The small molecule below binds the protein below.
Small molecule (SMILES): CC(=O)N[C@H]1[C@H](O[C@H]2[C@H](O)[C@@H](NC(C)=O)CO[C@@H]2CO[C@H]2O[C@@H](C)[C@@H](O)[C@@H](O)[C@@H]2O)O[C@H](CO)[C@@H](O[C@@H]2O[C@H](CO[C@H]3O[C@H](CO)[C@@H](O)[C@H](O)[C@@H]3O[C@@H]3O[C@H](CO)[C@@H](O[C@@H]4O[C@H](CO)[C@H](O)[C@H](O)[C@H]4O)[C@H](O)[C@H]3NC(C)=O)[C@@H](O)[C@H](O[C@H]3O[C@H](CO)[C@@H](O)[C@H](O)[C@@H]3O[C@@H]3O[C@H](CO)[C@@H](O)[C@H](O)[C@H]3NC(C)=O)[C@@H]2O)[C@@H]1O

Sequence of chain 1.B:
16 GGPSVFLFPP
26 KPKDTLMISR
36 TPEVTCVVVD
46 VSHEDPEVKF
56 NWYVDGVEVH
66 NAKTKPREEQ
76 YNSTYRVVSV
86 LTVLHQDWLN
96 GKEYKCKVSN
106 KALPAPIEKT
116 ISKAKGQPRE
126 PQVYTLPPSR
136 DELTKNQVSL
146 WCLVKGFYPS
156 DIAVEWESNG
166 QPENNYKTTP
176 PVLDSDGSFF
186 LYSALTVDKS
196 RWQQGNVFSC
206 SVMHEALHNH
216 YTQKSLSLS

Binding-site contacts:
Ligand atom O2 contacts residue TYR76 of chain 1.B at 3.7 Å.
Ligand atom C8 contacts residue ASN77 of chain 1.B at 3.4 Å.
Ligand atom O6 contacts residue PHE23 of chain 1.B at 3.4 Å.
Ligand atom O3 contacts residue PRO25 of chain 1.B at 3.6 Å.
Ligand atom O7 contacts residue VAL44 of chain 1.B at 3.4 Å.
Ligand atom O2 contacts residue PHE23 of chain 1.B at 3.8 Å.
Ligand atom C6 contacts residue THR40 of chain 1.B at 3.5 Å.
Ligand atom C6 contacts residue GLN75 of chain 1.B at 3.6 Å.
Ligand atom C6 contacts residue PHE23 of chain 1.B at 3.7 Å (hydrophobic).
Ligand atom C2 contacts residue ASN77 of chain 1.B at 2.4 Å.
Ligand atom C3 contacts residue ASP45 of chain 1.B at 3.5 Å.
Ligand atom C7 contacts residue ASP45 of chain 1.B at 3.6 Å.
Ligand atom O5 contacts residue PHE21 of chain 1.B at 3.7 Å.
Ligand atom O5 contacts residue ASN77 of chain 1.B at 2.3 Å (h-bond).
Ligand atom O7 contacts residue LYS114 of chain 1.B at 3.7 Å.
Ligand atom N2 contacts residue ASN77 of chain 1.B at 2.9 Å (h-bond).
Ligand atom C2 contacts residue THR40 of chain 1.B at 3.7 Å.
Ligand atom O3 contacts residue GLU38 of chain 1.B at 2.6 Å (salt-bridge).
Ligand atom C8 contacts residue ARG81 of chain 1.B at 3.4 Å.
Ligand atom C5 contacts residue PHE23 of chain 1.B at 3.6 Å (hydrophobic).
Ligand atom O2 contacts residue THR40 of chain 1.B at 2.9 Å (h-bond).
Ligand atom C3 contacts residue GLU38 of chain 1.B at 3.6 Å.
Ligand atom O4 contacts residue LYS26 of chain 1.B at 2.8 Å (salt-bridge).
Ligand atom O2 contacts residue PRO24 of chain 1.B at 2.8 Å (h-bond).
Ligand atom C2 contacts residue PHE23 of chain 1.B at 3.7 Å (hydrophobic).
Ligand atom C5 contacts residue ASN77 of chain 1.B at 3.6 Å.
Ligand atom N2 contacts residue ASP45 of chain 1.B at 2.7 Å (salt-bridge).
Ligand atom C2 contacts residue PRO24 of chain 1.B at 3.4 Å (hydrophobic).
Ligand atom C7 contacts residue ARG81 of chain 1.B at 3.5 Å.
Ligand atom O4 contacts residue VAL44 of chain 1.B at 3.6 Å.
Ligand atom C2 contacts residue ASP45 of chain 1.B at 3.5 Å.
Ligand atom O2 contacts residue GLU38 of chain 1.B at 3.3 Å (salt-bridge).
Ligand atom C1 contacts residue PHE23 of chain 1.B at 3.7 Å (hydrophobic).
Ligand atom O3 contacts residue ARG81 of chain 1.B at 3.6 Å.
Ligand atom O7 contacts residue ARG81 of chain 1.B at 2.8 Å (salt-bridge).
Ligand atom C7 contacts residue ASN77 of chain 1.B at 3.3 Å.
Ligand atom O7 contacts residue ASP45 of chain 1.B at 3.6 Å (salt-bridge).
Ligand atom C1 contacts residue THR79 of chain 1.B at 3.7 Å.
Ligand atom C3 contacts residue ASN77 of chain 1.B at 3.8 Å.
Ligand atom C1 contacts residue ASN77 of chain 1.B at 1.4 Å.